Binding-site contacts:
Ligand atom C11 contacts residue VAL212 of chain 1.D at 3.7 Å (hydrophobic).
Ligand atom C11 contacts residue TRP85 of chain 1.D at 3.4 Å (hydrophobic).
Ligand atom C11 contacts residue GLY211 of chain 1.D at 4.1 Å.
Ligand atom C5 contacts residue POP1 of chain 1.W at 3.6 Å.
Ligand atom C1 contacts residue PHE105 of chain 1.D at 3.6 Å (hydrophobic).
Ligand atom C3 contacts residue THR209 of chain 1.D at 3.8 Å.
Ligand atom C5 contacts residue TYR341 of chain 1.D at 3.5 Å (hydrophobic).
Ligand atom C3 contacts residue ILE210 of chain 1.D at 3.2 Å (hydrophobic).
Ligand atom C7 contacts residue PHE105 of chain 1.D at 3.4 Å (hydrophobic).
Ligand atom C6 contacts residue POP1 of chain 1.W at 3.1 Å.
Ligand atom C11 contacts residue ALA215 of chain 1.D at 3.8 Å (hydrophobic).
Ligand atom C9 contacts residue ILE210 of chain 1.D at 3.1 Å (hydrophobic).
Ligand atom C4 contacts residue POP1 of chain 1.W at 3.7 Å.
Ligand atom C10 contacts residue VAL212 of chain 1.D at 3.8 Å (hydrophobic).
Ligand atom C10 contacts residue ILE210 of chain 1.D at 3.5 Å (hydrophobic).
Ligand atom C7 contacts residue ASP108 of chain 1.D at 4.0 Å.
Ligand atom C7 contacts residue POP1 of chain 1.W at 4.0 Å.
Ligand atom C12 contacts residue VAL248 of chain 1.D at 4.0 Å (hydrophobic).
Ligand atom C4 contacts residue ILE210 of chain 1.D at 3.4 Å (hydrophobic).
Ligand atom C7 contacts residue VAL104 of chain 1.D at 4.0 Å (hydrophobic).
Ligand atom C10 contacts residue GLY211 of chain 1.D at 3.0 Å.
Ligand atom C3 contacts residue GLY211 of chain 1.D at 3.9 Å.
Ligand atom C5 contacts residue ASN252 of chain 1.D at 3.2 Å.
Ligand atom C12 contacts residue TRP85 of chain 1.D at 3.5 Å (hydrophobic).
Ligand atom C2 contacts residue THR209 of chain 1.D at 3.9 Å.
Ligand atom N contacts residue ILE210 of chain 1.D at 3.7 Å.
Ligand atom N contacts residue POP1 of chain 1.W at 3.9 Å.
Ligand atom C10 contacts residue TRP85 of chain 1.D at 3.9 Å (hydrophobic).
Ligand atom C2 contacts residue POP1 of chain 1.W at 3.6 Å.
Ligand atom C8 contacts residue ILE210 of chain 1.D at 3.5 Å (hydrophobic).
Ligand atom C1 contacts residue ILE210 of chain 1.D at 4.0 Å (hydrophobic).
Ligand atom C2 contacts residue ILE210 of chain 1.D at 3.4 Å (hydrophobic).
Ligand atom C9 contacts residue GLY211 of chain 1.D at 3.5 Å.
Ligand atom C2 contacts residue ASP108 of chain 1.D at 4.0 Å.
Ligand atom C13 contacts residue ASN331 of chain 1.D at 4.0 Å.
Ligand atom C10 contacts residue ALA215 of chain 1.D at 3.4 Å (hydrophobic).
Ligand atom C11 contacts residue VAL327 of chain 1.D at 4.2 Å (hydrophobic).
Ligand atom C12 contacts residue ASN331 of chain 1.D at 3.8 Å.
Ligand atom C3 contacts residue VAL104 of chain 1.D at 3.6 Å (hydrophobic).
Ligand atom C6 contacts residue PHE105 of chain 1.D at 3.5 Å (hydrophobic).

A small-molecule ligand and the protein it binds are described below.
Small molecule (SMILES): CC[N+](CC)(CC)Cc1ccccc1

Sequence of chain 1.D:
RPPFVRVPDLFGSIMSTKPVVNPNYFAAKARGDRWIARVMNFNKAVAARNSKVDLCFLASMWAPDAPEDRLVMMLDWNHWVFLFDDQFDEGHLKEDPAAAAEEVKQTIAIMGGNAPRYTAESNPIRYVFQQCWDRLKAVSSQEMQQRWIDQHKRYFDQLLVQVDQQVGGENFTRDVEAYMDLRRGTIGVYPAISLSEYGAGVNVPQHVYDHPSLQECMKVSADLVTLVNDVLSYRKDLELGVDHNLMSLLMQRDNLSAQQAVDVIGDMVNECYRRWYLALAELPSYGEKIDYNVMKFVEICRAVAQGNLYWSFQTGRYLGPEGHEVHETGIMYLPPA